This small molecule binds to this protein.
Small molecule (SMILES): CC(C)CCC[C@@H](C)[C@H]1CC[C@H]2[C@@H]3CC=C4C[C@@H](O)CC[C@]4(C)[C@H]3CC[C@]12C

Binding-site contacts:
Ligand atom C21 contacts residue TRP198 of chain 1.A at 3.5 Å (hydrophobic).
Ligand atom C4 contacts residue LEU194 of chain 1.A at 3.8 Å (hydrophobic).
Ligand atom C23 contacts residue TRP198 of chain 1.A at 3.8 Å (hydrophobic).
Ligand atom C21 contacts residue LEU117 of chain 1.A at 4.4 Å (hydrophobic).
Ligand atom C14 contacts residue TRP198 of chain 1.A at 4.3 Å (hydrophobic).
Ligand atom O1 contacts residue VAL191 of chain 1.A at 3.4 Å.
Ligand atom C16 contacts residue TRP198 of chain 1.A at 3.5 Å (hydrophobic).
Ligand atom O1 contacts residue LEU110 of chain 1.A at 4.0 Å.
Ligand atom C6 contacts residue LEU194 of chain 1.A at 3.6 Å (hydrophobic).
Ligand atom C6 contacts residue VAL195 of chain 1.A at 4.2 Å (hydrophobic).
Ligand atom O1 contacts residue LEU194 of chain 1.A at 4.2 Å.
Ligand atom C7 contacts residue LEU194 of chain 1.A at 4.3 Å (hydrophobic).
Ligand atom C25 contacts residue LEU152 of chain 1.A at 4.4 Å (hydrophobic).
Ligand atom C5 contacts residue LEU194 of chain 1.A at 4.1 Å (hydrophobic).
Ligand atom C4 contacts residue VAL191 of chain 1.A at 3.7 Å (hydrophobic).
Ligand atom C3 contacts residue LEU194 of chain 1.A at 3.7 Å (hydrophobic).
Ligand atom C27 contacts residue TRP198 of chain 1.A at 3.8 Å (hydrophobic).
Ligand atom C27 contacts residue VAL202 of chain 1.A at 4.1 Å (hydrophobic).
Ligand atom C5 contacts residue VAL191 of chain 1.A at 4.5 Å (hydrophobic).
Ligand atom C26 contacts residue LEU152 of chain 1.A at 3.6 Å (hydrophobic).
Ligand atom C12 contacts residue LEU117 of chain 1.A at 4.5 Å (hydrophobic).
Ligand atom C7 contacts residue TRP198 of chain 1.A at 4.2 Å (hydrophobic).
Ligand atom C25 contacts residue TRP198 of chain 1.A at 4.3 Å (hydrophobic).
Ligand atom C15 contacts residue TRP198 of chain 1.A at 3.7 Å (hydrophobic).
Ligand atom C3 contacts residue VAL191 of chain 1.A at 4.1 Å (hydrophobic).
Ligand atom C7 contacts residue VAL195 of chain 1.A at 4.0 Å (hydrophobic).

Sequence of chain 1.A:
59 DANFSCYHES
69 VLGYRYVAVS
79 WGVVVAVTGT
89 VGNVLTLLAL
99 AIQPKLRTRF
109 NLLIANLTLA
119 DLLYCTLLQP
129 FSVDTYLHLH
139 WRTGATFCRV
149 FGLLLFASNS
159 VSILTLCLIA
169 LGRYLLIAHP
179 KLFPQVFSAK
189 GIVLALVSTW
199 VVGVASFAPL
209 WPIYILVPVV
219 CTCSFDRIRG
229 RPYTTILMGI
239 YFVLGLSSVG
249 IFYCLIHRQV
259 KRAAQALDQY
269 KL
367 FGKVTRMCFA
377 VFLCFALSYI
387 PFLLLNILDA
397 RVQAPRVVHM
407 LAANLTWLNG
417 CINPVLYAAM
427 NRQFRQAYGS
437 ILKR